Binding-site contacts:
Ligand atom C6 contacts residue SER188 of chain 1.A at 4.4 Å.
Ligand atom CL1 contacts residue GLY283 of chain 1.A at 3.9 Å.
Ligand atom C7 contacts residue ARG95 of chain 1.A at 4.3 Å.
Ligand atom C8 contacts residue ALA236 of chain 1.A at 4.3 Å (hydrophobic).
Ligand atom C8 contacts residue GLY142 of chain 1.A at 3.7 Å.
Ligand atom C4 contacts residue ILE141 of chain 1.A at 3.9 Å (hydrophobic).
Ligand atom C12 contacts residue ARG95 of chain 1.A at 3.4 Å.
Ligand atom C6 contacts residue ARG95 of chain 1.A at 4.0 Å.
Ligand atom C2 contacts residue ARG95 of chain 1.A at 4.5 Å.
Ligand atom C12 contacts residue ALA236 of chain 1.A at 4.3 Å (hydrophobic).
Ligand atom C9 contacts residue ARG95 of chain 1.A at 3.8 Å.
Ligand atom C5 contacts residue SER188 of chain 1.A at 3.7 Å.
Ligand atom C11 contacts residue ALA236 of chain 1.A at 3.6 Å (hydrophobic).
Ligand atom CL1 contacts residue ARG95 of chain 1.A at 4.1 Å.
Ligand atom C4 contacts residue ARG95 of chain 1.A at 3.7 Å.
Ligand atom O1 contacts residue ARG163 of chain 1.A at 2.9 Å (salt-bridge).
Ligand atom O1 contacts residue PHE158 of chain 1.A at 3.6 Å.
Ligand atom CL1 contacts residue GLY44 of chain 1.A at 4.0 Å.
Ligand atom C8 contacts residue GLY189 of chain 1.A at 3.6 Å.
Ligand atom C9 contacts residue ALA236 of chain 1.A at 3.6 Å (hydrophobic).
Ligand atom C8 contacts residue ARG95 of chain 1.A at 4.0 Å.
Ligand atom C2 contacts residue PHE158 of chain 1.A at 4.2 Å (hydrophobic).
Ligand atom O1 contacts residue TYR205 of chain 1.A at 4.0 Å.
Ligand atom C2 contacts residue ARG163 of chain 1.A at 3.5 Å.
Ligand atom C7 contacts residue SER188 of chain 1.A at 4.1 Å.
Ligand atom O3 contacts residue PHE158 of chain 1.A at 4.4 Å.
Ligand atom C7 contacts residue GLY142 of chain 1.A at 3.7 Å.
Ligand atom C5 contacts residue ARG95 of chain 1.A at 4.3 Å.
Ligand atom CL1 contacts residue ALA236 of chain 1.A at 3.7 Å.
Ligand atom O3 contacts residue ARG95 of chain 1.A at 4.2 Å.
Ligand atom C2 contacts residue TYR205 of chain 1.A at 4.4 Å (hydrophobic).
Ligand atom C2 contacts residue SER188 of chain 1.A at 3.5 Å.
Ligand atom C7 contacts residue GLY189 of chain 1.A at 3.5 Å.
Ligand atom C4 contacts residue SER188 of chain 1.A at 3.4 Å.
Ligand atom C11 contacts residue ARG95 of chain 1.A at 3.4 Å.
Ligand atom O1 contacts residue SER188 of chain 1.A at 2.7 Å (h-bond).
Ligand atom O3 contacts residue ARG163 of chain 1.A at 2.7 Å (salt-bridge).

The protein below binds the small molecule below.
Small molecule (SMILES): O=C(O)CCc1ccc(Cl)cc1

Sequence of chain 1.A:
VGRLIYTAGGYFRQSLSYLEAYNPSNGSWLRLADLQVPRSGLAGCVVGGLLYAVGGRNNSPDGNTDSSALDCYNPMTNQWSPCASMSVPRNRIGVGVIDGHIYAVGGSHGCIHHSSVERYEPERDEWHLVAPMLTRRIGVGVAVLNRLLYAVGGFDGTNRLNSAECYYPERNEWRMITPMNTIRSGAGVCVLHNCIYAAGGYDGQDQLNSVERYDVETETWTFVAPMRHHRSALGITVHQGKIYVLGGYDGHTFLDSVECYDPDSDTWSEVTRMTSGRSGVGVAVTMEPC